Binding-site contacts:
Ligand atom CD2 contacts residue PHE501 of chain 1.G at 4.0 Å (hydrophobic).
Ligand atom CG contacts residue ASP356 of chain 1.G at 3.5 Å.
Ligand atom C contacts residue ARG264 of chain 1.G at 3.8 Å.
Ligand atom CD contacts residue ASP356 of chain 1.G at 3.3 Å.
Ligand atom O contacts residue ARG264 of chain 1.G at 3.3 Å (salt-bridge).
Ligand atom C contacts residue ASP356 of chain 1.G at 3.9 Å.
Ligand atom CD1 contacts residue ARG387 of chain 1.G at 3.3 Å.
Ligand atom O contacts residue HIS345 of chain 1.G at 4.3 Å.
Ligand atom OG contacts residue ASP356 of chain 1.G at 3.3 Å (salt-bridge).
Ligand atom CB contacts residue ASP356 of chain 1.G at 3.2 Å.
Ligand atom ND1 contacts residue ALA355 of chain 1.G at 4.1 Å.
Ligand atom CA contacts residue ASP356 of chain 1.G at 3.5 Å.
Ligand atom CE1 contacts residue ALA355 of chain 1.G at 4.0 Å (hydrophobic).
Ligand atom O contacts residue ARG264 of chain 1.G at 3.2 Å (salt-bridge).
Ligand atom CE1 contacts residue GLN394 of chain 1.G at 3.4 Å.
Ligand atom C contacts residue ASP356 of chain 1.G at 3.8 Å.
Ligand atom OD2 contacts residue PHE501 of chain 1.G at 4.3 Å.
Ligand atom ND1 contacts residue ASP356 of chain 1.G at 2.8 Å (salt-bridge).
Ligand atom CG contacts residue ARG264 of chain 1.G at 3.6 Å.
Ligand atom N contacts residue PHE501 of chain 1.G at 3.8 Å.
Ligand atom NE2 contacts residue VAL391 of chain 1.G at 3.7 Å.
Ligand atom CE1 contacts residue ASP356 of chain 1.G at 4.0 Å.
Ligand atom N contacts residue ARG264 of chain 1.G at 3.0 Å (salt-bridge).
Ligand atom C contacts residue ARG264 of chain 1.G at 4.3 Å.
Ligand atom CD2 contacts residue VAL391 of chain 1.G at 3.7 Å (hydrophobic).
Ligand atom CA contacts residue ASP356 of chain 1.G at 3.7 Å.
Ligand atom NE2 contacts residue GLN394 of chain 1.G at 3.3 Å (h-bond).
Ligand atom N contacts residue ASP356 of chain 1.G at 2.9 Å (salt-bridge).
Ligand atom O contacts residue ALA352 of chain 1.G at 4.2 Å.
Ligand atom CD2 contacts residue TYR349 of chain 1.G at 3.6 Å (hydrophobic).
Ligand atom CA contacts residue ASP356 of chain 1.G at 4.1 Å.
Ligand atom CB contacts residue ALA352 of chain 1.G at 4.2 Å (hydrophobic).
Ligand atom NE2 contacts residue PHE501 of chain 1.G at 3.8 Å.
Ligand atom CA contacts residue ARG264 of chain 1.G at 3.6 Å.
Ligand atom CB contacts residue ARG264 of chain 1.G at 3.4 Å.
Ligand atom CB contacts residue ASP356 of chain 1.G at 3.3 Å.
Ligand atom CD1 contacts residue ILE348 of chain 1.G at 3.9 Å (hydrophobic).
Ligand atom CD2 contacts residue ARG264 of chain 1.G at 3.5 Å.
Ligand atom CG contacts residue ASP356 of chain 1.G at 3.6 Å.
Ligand atom N contacts residue ASP356 of chain 1.G at 3.3 Å (salt-bridge).

Sequence of chain 1.G:
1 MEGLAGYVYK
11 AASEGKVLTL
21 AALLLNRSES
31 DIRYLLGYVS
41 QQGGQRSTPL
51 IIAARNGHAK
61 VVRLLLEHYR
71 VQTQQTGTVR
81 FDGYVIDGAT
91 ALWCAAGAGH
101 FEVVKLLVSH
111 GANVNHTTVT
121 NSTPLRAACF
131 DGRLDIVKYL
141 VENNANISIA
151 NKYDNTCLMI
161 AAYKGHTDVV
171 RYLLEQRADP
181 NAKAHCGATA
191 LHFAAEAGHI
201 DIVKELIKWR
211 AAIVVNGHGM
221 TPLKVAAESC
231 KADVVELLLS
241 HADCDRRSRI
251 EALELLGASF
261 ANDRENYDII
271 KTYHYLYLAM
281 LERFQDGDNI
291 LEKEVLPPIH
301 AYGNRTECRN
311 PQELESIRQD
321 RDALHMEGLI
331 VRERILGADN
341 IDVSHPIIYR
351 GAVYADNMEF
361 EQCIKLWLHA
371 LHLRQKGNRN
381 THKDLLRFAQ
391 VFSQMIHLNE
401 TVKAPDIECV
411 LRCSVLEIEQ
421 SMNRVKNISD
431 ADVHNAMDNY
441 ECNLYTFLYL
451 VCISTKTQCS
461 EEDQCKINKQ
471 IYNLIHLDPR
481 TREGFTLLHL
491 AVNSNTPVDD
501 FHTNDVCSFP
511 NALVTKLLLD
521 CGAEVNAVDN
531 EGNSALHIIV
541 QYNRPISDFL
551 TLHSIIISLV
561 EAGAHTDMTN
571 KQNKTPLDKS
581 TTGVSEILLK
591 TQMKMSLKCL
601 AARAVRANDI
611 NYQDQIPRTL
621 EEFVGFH

A protein and the small-molecule ligand that binds it are described below.
Small molecule (SMILES): CC(C)C[C@@H](C=O)NC(=O)[C@H](CC(C)C)NC(=O)[C@H](CC(=O)O)NC(=O)[C@H](CC(C)C)NC(=O)[C@H](CO)NC(=O)[C@H](CC1=NC=NC1)NC(=O)[C@@H](N)CCCCN